Sequence of chain 3.A:
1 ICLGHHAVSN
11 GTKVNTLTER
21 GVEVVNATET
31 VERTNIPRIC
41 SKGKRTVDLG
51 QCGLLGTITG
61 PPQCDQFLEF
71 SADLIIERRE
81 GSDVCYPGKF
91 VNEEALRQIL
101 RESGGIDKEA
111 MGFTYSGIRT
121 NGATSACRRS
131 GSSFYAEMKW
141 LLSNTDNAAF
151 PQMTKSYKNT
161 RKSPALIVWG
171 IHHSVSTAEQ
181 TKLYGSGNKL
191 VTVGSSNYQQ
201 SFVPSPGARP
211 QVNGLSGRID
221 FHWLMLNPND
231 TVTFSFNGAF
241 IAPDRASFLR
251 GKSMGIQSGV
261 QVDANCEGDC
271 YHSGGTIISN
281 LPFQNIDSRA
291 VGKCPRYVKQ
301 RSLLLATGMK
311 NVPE

Binding-site contacts:
Ligand atom O5 contacts residue ASN229 of chain 3.A at 2.3 Å (h-bond).
Ligand atom C6 contacts residue ASN229 of chain 3.A at 4.3 Å.
Ligand atom C3 contacts residue ASN229 of chain 3.A at 3.7 Å.
Ligand atom C4 contacts residue ASN229 of chain 3.A at 4.1 Å.
Ligand atom N2 contacts residue ASN229 of chain 3.A at 2.8 Å (h-bond).
Ligand atom O7 contacts residue ASN229 of chain 3.A at 2.9 Å (h-bond).
Ligand atom O6 contacts residue LYS158 of chain 3.A at 3.8 Å.
Ligand atom C1 contacts residue ASN229 of chain 3.A at 1.4 Å.
Ligand atom C7 contacts residue ASN229 of chain 3.A at 3.1 Å.
Ligand atom C2 contacts residue ASN229 of chain 3.A at 2.3 Å.
Ligand atom C5 contacts residue ASN229 of chain 3.A at 3.6 Å.
Ligand atom O6 contacts residue ASN229 of chain 3.A at 4.2 Å.

A protein and the small-molecule ligand that binds it are described below.
Small molecule (SMILES): CC(=O)N[C@@H]1[C@@H](O)[C@H](O)[C@@H](CO)O[C@H]1O